Binding-site contacts:
Ligand atom O3 contacts residue GLY675 of chain 1.A at 3.2 Å (h-bond).
Ligand atom C5 contacts residue LEU136 of chain 1.A at 3.8 Å (hydrophobic).
Ligand atom O4 contacts residue SER674 of chain 1.A at 3.5 Å.
Ligand atom C5 contacts residue GLY135 of chain 1.A at 3.8 Å.
Ligand atom O2 contacts residue TYR573 of chain 1.A at 3.0 Å (h-bond).
Ligand atom C11 contacts residue HIS341 of chain 1.A at 3.6 Å.
Ligand atom O3 contacts residue ALA673 of chain 1.A at 3.4 Å (h-bond).
Ligand atom C6 contacts residue LEU139 of chain 1.A at 3.9 Å (hydrophobic).
Ligand atom C2 contacts residue GLU672 of chain 1.A at 3.9 Å.
Ligand atom O6 contacts residue HIS377 of chain 1.A at 2.8 Å (h-bond).
Ligand atom C6 contacts residue GLY135 of chain 1.A at 3.8 Å.
Ligand atom O5 contacts residue LEU136 of chain 1.A at 3.6 Å.
Ligand atom O6 contacts residue ASN484 of chain 1.A at 2.7 Å (h-bond).
Ligand atom O3 contacts residue GLU672 of chain 1.A at 2.5 Å (salt-bridge).
Ligand atom C11 contacts residue ASN284 of chain 1.A at 3.8 Å.
Ligand atom S1 contacts residue THR378 of chain 1.A at 3.7 Å.
Ligand atom O3 contacts residue SER674 of chain 1.A at 3.2 Å (h-bond).
Ligand atom C2 contacts residue HIS377 of chain 1.A at 3.5 Å.
Ligand atom C10 contacts residue ASN284 of chain 1.A at 3.4 Å.
Ligand atom O4 contacts residue GLY675 of chain 1.A at 2.7 Å (h-bond).
Ligand atom C2 contacts residue ASN284 of chain 1.A at 3.8 Å.
Ligand atom O2 contacts residue GLU672 of chain 1.A at 3.2 Å (salt-bridge).
Ligand atom O6 contacts residue VAL455 of chain 1.A at 3.9 Å.
Ligand atom C3 contacts residue GLU672 of chain 1.A at 3.3 Å.
Ligand atom C9 contacts residue ASN284 of chain 1.A at 3.4 Å.
Ligand atom C7 contacts residue ASN284 of chain 1.A at 3.6 Å.
Ligand atom C9 contacts residue LEU136 of chain 1.A at 3.8 Å (hydrophobic).
Ligand atom S1 contacts residue HIS377 of chain 1.A at 3.3 Å (h-bond).
Ligand atom C6 contacts residue HIS377 of chain 1.A at 3.6 Å.
Ligand atom C6 contacts residue ASN484 of chain 1.A at 3.3 Å.
Ligand atom S1 contacts residue ASN284 of chain 1.A at 3.7 Å.
Ligand atom N1 contacts residue LEU136 of chain 1.A at 3.5 Å.
Ligand atom O4 contacts residue ASN484 of chain 1.A at 3.4 Å (h-bond).
Ligand atom C10 contacts residue ASN282 of chain 1.A at 3.8 Å.
Ligand atom C4 contacts residue GLY675 of chain 1.A at 3.8 Å.
Ligand atom O6 contacts residue LEU139 of chain 1.A at 3.8 Å.
Ligand atom N1 contacts residue ASN284 of chain 1.A at 3.8 Å.
Ligand atom C8 contacts residue LEU136 of chain 1.A at 3.8 Å (hydrophobic).
Ligand atom C8 contacts residue ASN284 of chain 1.A at 3.8 Å.
Ligand atom O2 contacts residue ASN284 of chain 1.A at 2.6 Å (h-bond).

A protein and the small-molecule ligand that binds it are described below.
Small molecule (SMILES): Cc1ccc2sc([C@@H]3O[C@H](CO)[C@@H](O)[C@H](O)[C@H]3O)nc2c1

Sequence of chain 1.A:
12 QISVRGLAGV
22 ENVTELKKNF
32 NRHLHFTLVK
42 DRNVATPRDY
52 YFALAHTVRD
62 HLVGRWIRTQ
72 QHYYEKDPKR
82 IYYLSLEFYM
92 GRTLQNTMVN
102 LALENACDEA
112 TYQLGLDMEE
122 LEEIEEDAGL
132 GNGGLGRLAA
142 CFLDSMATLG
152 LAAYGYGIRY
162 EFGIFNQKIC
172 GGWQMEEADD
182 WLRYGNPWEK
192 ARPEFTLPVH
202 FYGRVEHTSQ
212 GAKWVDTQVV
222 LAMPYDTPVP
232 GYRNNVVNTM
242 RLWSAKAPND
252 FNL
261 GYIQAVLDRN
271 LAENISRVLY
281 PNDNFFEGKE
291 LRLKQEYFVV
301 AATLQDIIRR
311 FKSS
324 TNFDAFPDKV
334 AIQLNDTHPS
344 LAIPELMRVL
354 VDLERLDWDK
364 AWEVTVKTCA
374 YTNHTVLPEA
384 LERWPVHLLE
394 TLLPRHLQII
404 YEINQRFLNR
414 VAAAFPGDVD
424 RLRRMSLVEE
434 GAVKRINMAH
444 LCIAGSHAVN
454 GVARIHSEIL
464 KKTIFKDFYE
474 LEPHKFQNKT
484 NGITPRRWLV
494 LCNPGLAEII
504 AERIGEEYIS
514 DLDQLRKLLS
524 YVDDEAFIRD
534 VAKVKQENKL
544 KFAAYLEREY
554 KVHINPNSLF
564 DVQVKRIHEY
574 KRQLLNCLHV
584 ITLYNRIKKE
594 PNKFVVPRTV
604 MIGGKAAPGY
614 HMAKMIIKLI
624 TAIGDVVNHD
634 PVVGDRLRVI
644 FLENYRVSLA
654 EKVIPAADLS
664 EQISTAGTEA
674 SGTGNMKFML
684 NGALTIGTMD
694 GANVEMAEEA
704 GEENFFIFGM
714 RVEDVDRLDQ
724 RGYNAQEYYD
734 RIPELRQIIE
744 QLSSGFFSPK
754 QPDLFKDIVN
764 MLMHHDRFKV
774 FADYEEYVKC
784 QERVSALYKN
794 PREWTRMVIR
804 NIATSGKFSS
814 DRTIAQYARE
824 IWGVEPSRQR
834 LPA